Sequence of chain 1.C:
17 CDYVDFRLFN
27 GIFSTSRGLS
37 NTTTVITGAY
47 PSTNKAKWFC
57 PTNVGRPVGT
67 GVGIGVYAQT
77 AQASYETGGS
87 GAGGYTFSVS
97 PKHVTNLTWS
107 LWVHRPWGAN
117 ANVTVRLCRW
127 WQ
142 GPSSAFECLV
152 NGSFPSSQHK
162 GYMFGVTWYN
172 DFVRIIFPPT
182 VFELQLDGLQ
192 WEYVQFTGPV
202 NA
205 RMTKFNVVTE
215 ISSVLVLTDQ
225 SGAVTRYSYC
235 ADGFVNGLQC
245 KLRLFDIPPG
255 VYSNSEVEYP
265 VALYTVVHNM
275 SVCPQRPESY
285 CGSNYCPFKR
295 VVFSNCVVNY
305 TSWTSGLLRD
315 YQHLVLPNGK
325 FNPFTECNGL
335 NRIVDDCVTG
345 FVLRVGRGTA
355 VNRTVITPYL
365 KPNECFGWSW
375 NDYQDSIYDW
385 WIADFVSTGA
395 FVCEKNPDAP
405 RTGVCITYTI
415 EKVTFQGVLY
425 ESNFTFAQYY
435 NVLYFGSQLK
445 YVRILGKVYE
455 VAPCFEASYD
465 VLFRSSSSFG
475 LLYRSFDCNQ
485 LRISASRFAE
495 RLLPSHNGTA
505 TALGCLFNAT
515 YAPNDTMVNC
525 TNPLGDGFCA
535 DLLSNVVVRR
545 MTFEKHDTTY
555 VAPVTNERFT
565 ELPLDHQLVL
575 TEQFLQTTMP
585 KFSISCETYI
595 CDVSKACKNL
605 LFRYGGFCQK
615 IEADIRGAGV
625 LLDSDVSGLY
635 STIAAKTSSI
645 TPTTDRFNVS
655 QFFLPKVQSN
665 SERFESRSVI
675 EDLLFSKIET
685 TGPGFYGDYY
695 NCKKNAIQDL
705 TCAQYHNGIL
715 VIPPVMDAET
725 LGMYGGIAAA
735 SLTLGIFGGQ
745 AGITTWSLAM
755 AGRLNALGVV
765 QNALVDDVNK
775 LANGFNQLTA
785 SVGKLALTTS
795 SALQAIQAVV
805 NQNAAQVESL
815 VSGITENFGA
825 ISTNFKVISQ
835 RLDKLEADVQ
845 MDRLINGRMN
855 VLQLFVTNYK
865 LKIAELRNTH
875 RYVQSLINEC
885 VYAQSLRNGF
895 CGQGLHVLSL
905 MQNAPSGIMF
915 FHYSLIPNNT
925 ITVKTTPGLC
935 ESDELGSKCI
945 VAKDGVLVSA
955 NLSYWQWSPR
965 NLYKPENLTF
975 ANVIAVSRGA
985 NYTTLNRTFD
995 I

The small molecule below binds the protein below.
Small molecule (SMILES): CC(=O)N[C@H]1[C@H](O[C@H]2[C@H](O)[C@@H](NC(C)=O)CO[C@@H]2CO)O[C@H](CO)[C@@H](O)[C@@H]1O

Binding-site contacts:
Ligand atom O5 contacts residue ASN652 of chain 1.C at 2.3 Å (h-bond).
Ligand atom C8 contacts residue ALA784 of chain 1.C at 4.4 Å (hydrophobic).
Ligand atom C8 contacts residue ASN780 of chain 1.C at 3.6 Å.
Ligand atom O7 contacts residue PHE656 of chain 1.C at 4.1 Å.
Ligand atom C4 contacts residue ASN652 of chain 1.C at 4.2 Å.
Ligand atom O7 contacts residue ASN652 of chain 1.C at 3.6 Å.
Ligand atom C5 contacts residue ASN652 of chain 1.C at 3.6 Å.
Ligand atom C2 contacts residue ASN652 of chain 1.C at 2.5 Å.
Ligand atom C1 contacts residue ASN652 of chain 1.C at 1.4 Å.
Ligand atom N2 contacts residue ASN780 of chain 1.C at 4.4 Å.
Ligand atom C3 contacts residue ASN652 of chain 1.C at 3.8 Å.
Ligand atom C7 contacts residue ASN780 of chain 1.C at 4.3 Å.
Ligand atom N2 contacts residue ASN652 of chain 1.C at 3.0 Å (h-bond).
Ligand atom C7 contacts residue ASN652 of chain 1.C at 3.5 Å.
Ligand atom C6 contacts residue ASN652 of chain 1.C at 4.3 Å.
Ligand atom C8 contacts residue GLN781 of chain 1.C at 4.0 Å.